Sequence of chain 12.F:
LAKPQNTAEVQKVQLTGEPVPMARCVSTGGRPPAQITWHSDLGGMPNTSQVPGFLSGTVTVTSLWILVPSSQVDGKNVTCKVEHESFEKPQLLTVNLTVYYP

Binding-site contacts:
Ligand atom C8 contacts residue LYS76 of chain 12.F at 4.0 Å.
Ligand atom C7 contacts residue ASN77 of chain 12.F at 3.8 Å.
Ligand atom C3 contacts residue ASN96 of chain 12.F at 3.8 Å.
Ligand atom O5 contacts residue ASN96 of chain 12.F at 2.2 Å (h-bond).
Ligand atom O7 contacts residue NAG1 of chain 12.K at 3.4 Å.
Ligand atom C1 contacts residue ASN96 of chain 12.F at 1.4 Å.
Ligand atom C8 contacts residue GLY75 of chain 12.F at 2.5 Å.
Ligand atom C7 contacts residue GLY75 of chain 12.F at 2.9 Å.
Ligand atom C2 contacts residue ASN96 of chain 12.F at 2.6 Å.
Ligand atom N2 contacts residue GLY75 of chain 12.F at 2.6 Å (h-bond).
Ligand atom C7 contacts residue NAG1 of chain 12.K at 4.3 Å.
Ligand atom C8 contacts residue ASN77 of chain 12.F at 3.7 Å.
Ligand atom C8 contacts residue NAG1 of chain 12.K at 4.3 Å.
Ligand atom N2 contacts residue ASN96 of chain 12.F at 3.1 Å (h-bond).
Ligand atom O7 contacts residue ASN77 of chain 12.F at 3.4 Å (h-bond).
Ligand atom C1 contacts residue GLY75 of chain 12.F at 3.9 Å.
Ligand atom C5 contacts residue ASN96 of chain 12.F at 3.5 Å.
Ligand atom O7 contacts residue ASN96 of chain 12.F at 3.4 Å (h-bond).
Ligand atom O7 contacts residue GLY75 of chain 12.F at 4.0 Å.
Ligand atom C3 contacts residue GLY75 of chain 12.F at 4.4 Å.
Ligand atom C7 contacts residue ASN96 of chain 12.F at 3.5 Å.
Ligand atom C2 contacts residue GLY75 of chain 12.F at 3.8 Å.
Ligand atom C4 contacts residue ASN96 of chain 12.F at 4.2 Å.

This small molecule binds to this protein.
Small molecule (SMILES): CC(=O)N[C@H]1[C@H](O[C@H]2[C@H](O)[C@@H](NC(C)=O)CO[C@@H]2CO)O[C@H](CO)[C@@H](O[C@@H]2O[C@H](CO)[C@@H](O)[C@H](O)[C@@H]2O)[C@@H]1O